Binding-site contacts:
Ligand atom O6 contacts residue GLU760 of chain 1.A at 3.7 Å.
Ligand atom C1 contacts residue ASN747 of chain 1.A at 1.4 Å.
Ligand atom C1 contacts residue THR749 of chain 1.A at 3.7 Å.
Ligand atom C4 contacts residue ASN747 of chain 1.A at 4.2 Å.
Ligand atom C5 contacts residue ASN747 of chain 1.A at 3.7 Å.
Ligand atom N2 contacts residue THR749 of chain 1.A at 3.3 Å (h-bond).
Ligand atom C6 contacts residue LEU762 of chain 1.A at 4.2 Å (hydrophobic).
Ligand atom C8 contacts residue SER748 of chain 1.A at 4.0 Å.
Ligand atom C2 contacts residue ASN747 of chain 1.A at 2.4 Å.
Ligand atom C8 contacts residue THR749 of chain 1.A at 4.4 Å.
Ligand atom O5 contacts residue ILE752 of chain 1.A at 3.7 Å.
Ligand atom C8 contacts residue LEU762 of chain 1.A at 4.1 Å (hydrophobic).
Ligand atom O5 contacts residue ASN747 of chain 1.A at 2.4 Å (h-bond).
Ligand atom O7 contacts residue ASN747 of chain 1.A at 3.7 Å.
Ligand atom C5 contacts residue ILE752 of chain 1.A at 4.4 Å (hydrophobic).
Ligand atom C7 contacts residue THR749 of chain 1.A at 4.3 Å.
Ligand atom O6 contacts residue ILE752 of chain 1.A at 4.1 Å.
Ligand atom C6 contacts residue GLU760 of chain 1.A at 4.2 Å.
Ligand atom N2 contacts residue ASN747 of chain 1.A at 2.9 Å (h-bond).
Ligand atom C8 contacts residue GLU760 of chain 1.A at 4.2 Å.
Ligand atom C3 contacts residue ASN747 of chain 1.A at 3.8 Å.
Ligand atom C6 contacts residue ILE752 of chain 1.A at 3.8 Å (hydrophobic).
Ligand atom C7 contacts residue ASN747 of chain 1.A at 3.5 Å.
Ligand atom C5 contacts residue LEU762 of chain 1.A at 4.2 Å (hydrophobic).
Ligand atom C2 contacts residue THR749 of chain 1.A at 3.9 Å.
Ligand atom C3 contacts residue THR749 of chain 1.A at 4.2 Å.

The small molecule below binds the protein below.
Small molecule (SMILES): CC(=O)N[C@H]1[C@H](O[C@H]2[C@H](O)[C@@H](NC(C)=O)CO[C@@H]2CO)O[C@H](CO)[C@@H](O)[C@@H]1O

Sequence of chain 1.A:
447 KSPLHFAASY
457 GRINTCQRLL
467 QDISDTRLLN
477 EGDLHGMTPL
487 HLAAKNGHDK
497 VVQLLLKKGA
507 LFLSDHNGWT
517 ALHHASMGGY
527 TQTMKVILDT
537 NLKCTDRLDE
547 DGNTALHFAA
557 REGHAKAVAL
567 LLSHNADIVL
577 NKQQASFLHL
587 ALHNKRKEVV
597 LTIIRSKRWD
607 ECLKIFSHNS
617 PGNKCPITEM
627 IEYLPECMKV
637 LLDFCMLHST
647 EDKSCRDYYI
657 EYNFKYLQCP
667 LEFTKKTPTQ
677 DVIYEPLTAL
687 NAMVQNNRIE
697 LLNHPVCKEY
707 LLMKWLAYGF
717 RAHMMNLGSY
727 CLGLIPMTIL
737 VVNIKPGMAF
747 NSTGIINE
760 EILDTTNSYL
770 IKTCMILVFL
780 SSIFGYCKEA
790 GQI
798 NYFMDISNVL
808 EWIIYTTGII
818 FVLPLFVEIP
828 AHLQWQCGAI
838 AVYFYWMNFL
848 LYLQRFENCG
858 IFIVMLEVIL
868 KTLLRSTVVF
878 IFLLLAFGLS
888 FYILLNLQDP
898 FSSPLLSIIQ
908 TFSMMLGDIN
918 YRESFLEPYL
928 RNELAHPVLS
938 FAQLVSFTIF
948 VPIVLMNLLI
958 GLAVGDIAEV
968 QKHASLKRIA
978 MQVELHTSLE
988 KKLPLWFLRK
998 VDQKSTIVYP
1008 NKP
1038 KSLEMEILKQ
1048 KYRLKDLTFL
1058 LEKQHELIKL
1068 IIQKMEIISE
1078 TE